The protein below binds the small molecule below.
Small molecule (SMILES): CC(=O)N[C@H]1[C@H](O[C@H]2[C@H](O)[C@@H](NC(C)=O)CO[C@@H]2CO)O[C@H](CO)[C@@H](O)[C@@H]1O

Sequence of chain 2.B:
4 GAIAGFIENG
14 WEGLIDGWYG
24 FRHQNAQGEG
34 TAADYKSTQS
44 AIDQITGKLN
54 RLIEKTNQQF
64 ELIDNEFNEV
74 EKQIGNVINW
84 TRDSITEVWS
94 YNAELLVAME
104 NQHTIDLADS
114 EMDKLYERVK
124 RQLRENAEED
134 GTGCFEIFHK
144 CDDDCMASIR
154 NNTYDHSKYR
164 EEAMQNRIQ

Sequence of chain 2.A:
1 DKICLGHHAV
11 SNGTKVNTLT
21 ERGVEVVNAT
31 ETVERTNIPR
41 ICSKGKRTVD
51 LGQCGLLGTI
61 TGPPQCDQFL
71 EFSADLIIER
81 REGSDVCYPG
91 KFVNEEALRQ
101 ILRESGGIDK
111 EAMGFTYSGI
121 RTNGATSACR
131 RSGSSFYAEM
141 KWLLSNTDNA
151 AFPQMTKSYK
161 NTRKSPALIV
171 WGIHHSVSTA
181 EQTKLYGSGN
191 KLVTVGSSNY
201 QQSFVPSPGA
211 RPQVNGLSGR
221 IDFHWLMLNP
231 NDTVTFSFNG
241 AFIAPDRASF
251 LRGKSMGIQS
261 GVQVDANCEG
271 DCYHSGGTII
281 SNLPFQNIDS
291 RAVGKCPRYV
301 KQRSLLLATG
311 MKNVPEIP

Binding-site contacts:
Ligand atom O5 contacts residue ALA29 of chain 2.A at 4.2 Å.
Ligand atom O6 contacts residue LEU52 of chain 2.B at 3.5 Å.
Ligand atom C6 contacts residue THR309 of chain 2.A at 4.4 Å.
Ligand atom C8 contacts residue ASN28 of chain 2.A at 4.3 Å.
Ligand atom O7 contacts residue ASN28 of chain 2.A at 3.6 Å.
Ligand atom C8 contacts residue THR30 of chain 2.A at 3.6 Å.
Ligand atom N2 contacts residue ASN28 of chain 2.A at 2.5 Å (h-bond).
Ligand atom C1 contacts residue ALA29 of chain 2.A at 4.5 Å (hydrophobic).
Ligand atom C1 contacts residue THR309 of chain 2.A at 3.7 Å.
Ligand atom C4 contacts residue ASN28 of chain 2.A at 4.0 Å.
Ligand atom C1 contacts residue ASN28 of chain 2.A at 1.4 Å.
Ligand atom O3 contacts residue ASN28 of chain 2.A at 4.4 Å.
Ligand atom O6 contacts residue THR309 of chain 2.A at 4.0 Å.
Ligand atom O5 contacts residue THR309 of chain 2.A at 3.1 Å (h-bond).
Ligand atom O5 contacts residue ASN28 of chain 2.A at 2.4 Å (h-bond).
Ligand atom C5 contacts residue ASN28 of chain 2.A at 3.6 Å.
Ligand atom C2 contacts residue ASN28 of chain 2.A at 2.0 Å.
Ligand atom C6 contacts residue THR30 of chain 2.A at 3.8 Å.
Ligand atom C3 contacts residue ASN28 of chain 2.A at 3.5 Å.
Ligand atom C7 contacts residue ASN28 of chain 2.A at 3.3 Å.
Ligand atom C5 contacts residue THR309 of chain 2.A at 4.4 Å.